Binding-site contacts:
Ligand atom C contacts residue GLU32 of chain 1.R at 4.1 Å.
Ligand atom O2 contacts residue GLU62 of chain 1.R at 3.8 Å.
Ligand atom O2 contacts residue FE1 of chain 1.UB at 3.6 Å.
Ligand atom O contacts residue ALA35 of chain 1.P at 3.7 Å.
Ligand atom CA contacts residue ALA35 of chain 1.P at 4.0 Å (hydrophobic).
Ligand atom O contacts residue GLU32 of chain 1.R at 3.5 Å (salt-bridge).
Ligand atom OXT contacts residue FE1 of chain 1.XB at 2.9 Å.
Ligand atom O contacts residue ALA35 of chain 1.R at 4.0 Å.
Ligand atom CA contacts residue GLU32 of chain 1.P at 4.2 Å.
Ligand atom OXT contacts residue ALA35 of chain 1.P at 4.3 Å.
Ligand atom C contacts residue ALA35 of chain 1.P at 3.8 Å (hydrophobic).
Ligand atom O contacts residue GLU62 of chain 1.P at 3.6 Å.
Ligand atom C contacts residue FE1 of chain 1.XB at 3.3 Å.
Ligand atom OXT contacts residue ALA35 of chain 1.R at 4.1 Å.
Ligand atom OXT contacts residue GLU32 of chain 1.R at 4.1 Å.
Ligand atom C contacts residue GLU62 of chain 1.P at 3.9 Å.
Ligand atom O2 contacts residue GLU31 of chain 1.P at 3.9 Å.
Ligand atom OXT contacts residue FE1 of chain 1.UB at 2.1 Å.
Ligand atom C contacts residue ALA35 of chain 1.R at 3.7 Å (hydrophobic).
Ligand atom O2 contacts residue TYR39 of chain 1.R at 4.2 Å.
Ligand atom C contacts residue GLU62 of chain 1.R at 3.7 Å.
Ligand atom C contacts residue GLU32 of chain 1.P at 4.2 Å.
Ligand atom OXT contacts residue GLU32 of chain 1.P at 3.4 Å (salt-bridge).
Ligand atom OXT contacts residue GLU62 of chain 1.P at 3.0 Å (salt-bridge).
Ligand atom O contacts residue GLU31 of chain 1.R at 4.1 Å.
Ligand atom CA contacts residue GLU31 of chain 1.P at 3.6 Å.
Ligand atom O contacts residue GLU62 of chain 1.R at 4.0 Å.
Ligand atom CA contacts residue FE1 of chain 1.UB at 4.1 Å.
Ligand atom O2 contacts residue ALA35 of chain 1.R at 3.5 Å.
Ligand atom O contacts residue FE1 of chain 1.XB at 3.0 Å.
Ligand atom O2 contacts residue GLU32 of chain 1.P at 3.1 Å (salt-bridge).
Ligand atom O contacts residue FE1 of chain 1.UB at 4.2 Å.
Ligand atom C contacts residue FE1 of chain 1.UB at 3.3 Å.
Ligand atom OXT contacts residue GLU62 of chain 1.R at 2.8 Å (salt-bridge).
Ligand atom CA contacts residue ALA35 of chain 1.R at 3.5 Å (hydrophobic).

The protein below binds the small molecule below.
Small molecule (SMILES): O=C(O)CO

Sequence of chain 1.R:
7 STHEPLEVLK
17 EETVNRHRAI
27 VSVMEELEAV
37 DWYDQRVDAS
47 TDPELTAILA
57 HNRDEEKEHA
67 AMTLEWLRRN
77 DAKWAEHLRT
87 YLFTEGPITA

Sequence of chain 1.P:
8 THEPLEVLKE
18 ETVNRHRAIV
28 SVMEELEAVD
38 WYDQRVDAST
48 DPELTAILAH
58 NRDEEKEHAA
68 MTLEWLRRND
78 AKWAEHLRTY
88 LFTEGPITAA